Binding-site contacts:
Ligand atom O1 contacts residue LYS186 of chain 1.H at 3.5 Å (salt-bridge).
Ligand atom C1 contacts residue THR244 of chain 1.H at 4.2 Å.
Ligand atom O2 contacts residue GLY211 of chain 1.H at 2.9 Å (h-bond).
Ligand atom O2 contacts residue ALA209 of chain 1.H at 3.4 Å.
Ligand atom C1 contacts residue GLU188 of chain 1.H at 3.7 Å.
Ligand atom O1 contacts residue MET276 of chain 1.H at 4.3 Å.
Ligand atom O4 contacts residue GLY211 of chain 1.H at 3.8 Å.
Ligand atom O3 contacts residue ASP212 of chain 1.H at 3.9 Å.
Ligand atom O1 contacts residue MET207 of chain 1.H at 4.3 Å.
Ligand atom C2 contacts residue GLU188 of chain 1.H at 3.6 Å.
Ligand atom O1 contacts residue ARG87 of chain 1.H at 3.9 Å.
Ligand atom C1 contacts residue MG1 of chain 1.QA at 2.9 Å.
Ligand atom O1 contacts residue THR244 of chain 1.H at 3.7 Å.
Ligand atom C2 contacts residue ALA209 of chain 1.H at 3.6 Å (hydrophobic).
Ligand atom O2 contacts residue ASP212 of chain 1.H at 3.9 Å.
Ligand atom O4 contacts residue ASP212 of chain 1.H at 2.9 Å (salt-bridge).
Ligand atom O3 contacts residue GLU188 of chain 1.H at 3.1 Å (salt-bridge).
Ligand atom C1 contacts residue ALA209 of chain 1.H at 3.8 Å (hydrophobic).
Ligand atom O3 contacts residue ALA209 of chain 1.H at 4.2 Å.
Ligand atom O2 contacts residue MG1 of chain 1.QA at 4.1 Å.
Ligand atom C2 contacts residue ASP212 of chain 1.H at 3.8 Å.
Ligand atom O3 contacts residue MG1 of chain 1.QA at 2.0 Å.
Ligand atom C2 contacts residue THR244 of chain 1.H at 3.7 Å.
Ligand atom O2 contacts residue ARG210 of chain 1.H at 3.6 Å.
Ligand atom C2 contacts residue MG1 of chain 1.QA at 2.8 Å.
Ligand atom O1 contacts residue MG1 of chain 1.QA at 4.1 Å.
Ligand atom O1 contacts residue ALA209 of chain 1.H at 4.2 Å.
Ligand atom O4 contacts residue GLU188 of chain 1.H at 2.9 Å (salt-bridge).
Ligand atom O3 contacts residue LYS186 of chain 1.H at 2.7 Å (salt-bridge).
Ligand atom C2 contacts residue GLY211 of chain 1.H at 3.8 Å.
Ligand atom O4 contacts residue ALA209 of chain 1.H at 3.9 Å.
Ligand atom O2 contacts residue THR244 of chain 1.H at 2.6 Å (h-bond).
Ligand atom C1 contacts residue LYS186 of chain 1.H at 3.4 Å.
Ligand atom O4 contacts residue MG1 of chain 1.QA at 2.1 Å.

Sequence of chain 1.H:
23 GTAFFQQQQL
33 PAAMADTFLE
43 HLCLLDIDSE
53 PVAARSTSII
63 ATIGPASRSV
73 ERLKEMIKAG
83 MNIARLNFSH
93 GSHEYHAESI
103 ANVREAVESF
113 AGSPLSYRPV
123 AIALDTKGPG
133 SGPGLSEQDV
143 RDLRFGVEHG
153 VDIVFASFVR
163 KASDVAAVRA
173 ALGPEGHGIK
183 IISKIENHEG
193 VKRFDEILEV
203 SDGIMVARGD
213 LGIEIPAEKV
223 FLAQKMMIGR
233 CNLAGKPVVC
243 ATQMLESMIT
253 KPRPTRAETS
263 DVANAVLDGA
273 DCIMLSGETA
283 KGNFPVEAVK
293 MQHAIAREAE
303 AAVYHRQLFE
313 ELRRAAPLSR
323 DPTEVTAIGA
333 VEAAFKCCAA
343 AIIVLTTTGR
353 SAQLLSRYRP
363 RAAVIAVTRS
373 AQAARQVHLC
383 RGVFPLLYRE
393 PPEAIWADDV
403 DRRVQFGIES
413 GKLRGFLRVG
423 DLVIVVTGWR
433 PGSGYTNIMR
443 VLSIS

The protein below binds the small molecule below.
Small molecule (SMILES): O=C([O-])C(=O)[O-]